Sequence of chain 1.A:
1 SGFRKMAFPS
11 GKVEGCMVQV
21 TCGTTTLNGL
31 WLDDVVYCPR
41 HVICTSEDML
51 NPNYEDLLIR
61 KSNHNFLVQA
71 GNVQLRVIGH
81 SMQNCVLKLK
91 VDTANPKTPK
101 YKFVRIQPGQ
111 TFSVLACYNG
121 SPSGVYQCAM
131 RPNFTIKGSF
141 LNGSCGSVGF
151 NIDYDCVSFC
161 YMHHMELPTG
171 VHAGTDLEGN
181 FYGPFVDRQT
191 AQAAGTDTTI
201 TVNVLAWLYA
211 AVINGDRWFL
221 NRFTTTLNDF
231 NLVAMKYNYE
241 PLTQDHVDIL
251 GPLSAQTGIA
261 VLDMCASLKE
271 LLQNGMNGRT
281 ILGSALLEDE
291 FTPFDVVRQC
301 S

A protein and the small-molecule ligand that binds it are described below.
Small molecule (SMILES): CCCC[C@H](NC(=O)/C=C/c1ccccc1)C(=O)N[C@H](C=O)C[C@@H]1CCNC1=O

Binding-site contacts:
Ligand atom C23 contacts residue THR190 of chain 1.A at 3.6 Å.
Ligand atom N11 contacts residue CYS145 of chain 1.A at 2.9 Å (h-bond).
Ligand atom N08 contacts residue LEU141 of chain 1.A at 3.8 Å.
Ligand atom O01 contacts residue SER144 of chain 1.A at 3.4 Å (h-bond).
Ligand atom C21 contacts residue GLU166 of chain 1.A at 2.8 Å.
Ligand atom O28 contacts residue GLU166 of chain 1.A at 2.9 Å (salt-bridge).
Ligand atom N08 contacts residue GLU166 of chain 1.A at 3.0 Å (salt-bridge).
Ligand atom N18 contacts residue GLN189 of chain 1.A at 2.9 Å (h-bond).
Ligand atom C20 contacts residue GLN189 of chain 1.A at 3.5 Å.
Ligand atom O10 contacts residue PHE140 of chain 1.A at 3.4 Å.
Ligand atom C23 contacts residue GLN189 of chain 1.A at 3.7 Å.
Ligand atom C13 contacts residue GLN189 of chain 1.A at 3.8 Å.
Ligand atom O01 contacts residue GLY143 of chain 1.A at 3.6 Å.
Ligand atom O10 contacts residue GLU166 of chain 1.A at 3.6 Å.
Ligand atom C09 contacts residue GLU166 of chain 1.A at 3.6 Å.
Ligand atom C26 contacts residue PRO168 of chain 1.A at 3.8 Å (hydrophobic).
Ligand atom C19 contacts residue MET165 of chain 1.A at 3.7 Å (hydrophobic).
Ligand atom C17 contacts residue MET49 of chain 1.A at 3.6 Å (hydrophobic).
Ligand atom O01 contacts residue CYS145 of chain 1.A at 2.6 Å (h-bond).
Ligand atom C24 contacts residue THR190 of chain 1.A at 3.6 Å.
Ligand atom N08 contacts residue PHE140 of chain 1.A at 3.2 Å (h-bond).
Ligand atom C06 contacts residue ASN142 of chain 1.A at 3.5 Å.
Ligand atom C13 contacts residue HIS164 of chain 1.A at 3.5 Å.
Ligand atom N11 contacts residue HIS164 of chain 1.A at 2.9 Å (h-bond).
Ligand atom C07 contacts residue ASN142 of chain 1.A at 3.3 Å.
Ligand atom C24 contacts residue ALA191 of chain 1.A at 3.6 Å (hydrophobic).
Ligand atom C14 contacts residue GLN189 of chain 1.A at 3.6 Å.
Ligand atom C17 contacts residue HIS41 of chain 1.A at 3.4 Å.
Ligand atom C16 contacts residue GLN189 of chain 1.A at 3.4 Å.
Ligand atom C02 contacts residue CYS145 of chain 1.A at 1.8 Å (hydrophobic).
Ligand atom C22 contacts residue GLU166 of chain 1.A at 3.8 Å.
Ligand atom O10 contacts residue HIS163 of chain 1.A at 2.6 Å (h-bond).
Ligand atom O28 contacts residue MET165 of chain 1.A at 3.5 Å.
Ligand atom C04 contacts residue CYS145 of chain 1.A at 3.2 Å (hydrophobic).
Ligand atom C15 contacts residue MET165 of chain 1.A at 3.6 Å (hydrophobic).
Ligand atom C12 contacts residue HIS164 of chain 1.A at 3.7 Å.
Ligand atom C03 contacts residue CYS145 of chain 1.A at 2.7 Å (hydrophobic).
Ligand atom C09 contacts residue HIS163 of chain 1.A at 3.6 Å.
Ligand atom C25 contacts residue ALA191 of chain 1.A at 3.7 Å (hydrophobic).
Ligand atom O10 contacts residue HIS172 of chain 1.A at 3.5 Å.